Sequence of chain 1.B:
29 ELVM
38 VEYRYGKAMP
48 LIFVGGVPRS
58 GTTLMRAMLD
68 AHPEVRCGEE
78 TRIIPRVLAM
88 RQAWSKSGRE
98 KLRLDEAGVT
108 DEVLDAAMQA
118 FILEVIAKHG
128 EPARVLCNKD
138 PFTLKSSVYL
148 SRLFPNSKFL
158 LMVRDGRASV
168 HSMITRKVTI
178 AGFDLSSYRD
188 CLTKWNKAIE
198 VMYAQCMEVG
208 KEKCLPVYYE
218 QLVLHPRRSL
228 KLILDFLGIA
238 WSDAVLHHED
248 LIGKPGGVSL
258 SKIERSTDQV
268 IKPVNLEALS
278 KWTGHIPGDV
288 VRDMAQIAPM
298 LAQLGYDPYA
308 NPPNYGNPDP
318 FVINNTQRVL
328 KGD

Binding-site contacts:
Ligand atom CE2 contacts residue GLU77 of chain 1.A at 3.4 Å.
Ligand atom CB contacts residue PHE139 of chain 1.A at 3.5 Å (hydrophobic).
Ligand atom O contacts residue ARG79 of chain 1.A at 3.0 Å (salt-bridge).
Ligand atom OD2 contacts residue ILE177 of chain 1.A at 3.1 Å.
Ligand atom C contacts residue LYS142 of chain 1.A at 3.5 Å.
Ligand atom CE2 contacts residue ARG83 of chain 1.A at 3.5 Å.
Ligand atom OE1 contacts residue ALA178 of chain 1.A at 3.2 Å.
Ligand atom OD1 contacts residue ALA178 of chain 1.A at 3.3 Å (h-bond).
Ligand atom OD1 contacts residue ARG262 of chain 1.A at 3.4 Å.
Ligand atom OE2 contacts residue ARG79 of chain 1.A at 3.2 Å (salt-bridge).
Ligand atom CD1 contacts residue GLU97 of chain 1.B at 3.4 Å.
Ligand atom N contacts residue THR176 of chain 1.A at 3.0 Å (h-bond).
Ligand atom OD2 contacts residue THR176 of chain 1.A at 3.0 Å (h-bond).
Ligand atom CZ contacts residue GLU77 of chain 1.A at 3.4 Å.
Ligand atom O contacts residue ALA178 of chain 1.A at 2.8 Å (h-bond).
Ligand atom OE1 contacts residue GLU97 of chain 1.B at 3.2 Å (salt-bridge).
Ligand atom CG contacts residue ALA178 of chain 1.A at 3.2 Å (hydrophobic).
Ligand atom CZ contacts residue ARG100 of chain 1.B at 3.4 Å.
Ligand atom OH contacts residue GLU77 of chain 1.A at 2.5 Å (salt-bridge).
Ligand atom CE2 contacts residue PRO138 of chain 1.A at 3.5 Å (hydrophobic).
Ligand atom O contacts residue PHE139 of chain 1.A at 3.5 Å.
Ligand atom OD1 contacts residue ARG100 of chain 1.B at 2.8 Å (salt-bridge).
Ligand atom OE1 contacts residue ARG83 of chain 1.A at 2.5 Å (salt-bridge).
Ligand atom CZ contacts residue ARG83 of chain 1.A at 3.5 Å.
Ligand atom O contacts residue ALA178 of chain 1.A at 3.5 Å.
Ligand atom CE1 contacts residue PRO55 of chain 1.A at 3.5 Å (hydrophobic).
Ligand atom OD2 contacts residue ALA178 of chain 1.A at 2.5 Å (h-bond).
Ligand atom O contacts residue ARG79 of chain 1.A at 2.8 Å (salt-bridge).
Ligand atom OD2 contacts residue ARG262 of chain 1.A at 3.3 Å (salt-bridge).
Ligand atom CB contacts residue THR176 of chain 1.A at 3.3 Å.
Ligand atom OD2 contacts residue VAL175 of chain 1.A at 3.4 Å.
Ligand atom CD1 contacts residue ALA86 of chain 1.A at 3.5 Å (hydrophobic).
Ligand atom CA contacts residue THR176 of chain 1.A at 3.6 Å.
Ligand atom N contacts residue THR176 of chain 1.A at 3.0 Å (h-bond).
Ligand atom CB contacts residue THR176 of chain 1.A at 3.4 Å.
Ligand atom O contacts residue ILE177 of chain 1.A at 3.5 Å.
Ligand atom OXT contacts residue LYS142 of chain 1.A at 2.6 Å (salt-bridge).
Ligand atom CD contacts residue GLU97 of chain 1.B at 3.3 Å.
Ligand atom CA contacts residue THR176 of chain 1.A at 3.3 Å.
Ligand atom OE2 contacts residue GLU97 of chain 1.B at 2.7 Å (salt-bridge).

This protein binds this small molecule.
Small molecule (SMILES): N[C@@H](CCC(=O)O)C(=O)N[C@@H](CC(=O)O)C(=O)N[C@@H](Cc1ccccc1)C(=O)N[C@@H](CCC(=O)O)C(=O)N[C@@H](CC(=O)O)C(=O)N[C@@H](Cc1ccc(O)cc1)C(=O)N[C@@H](CCC(=O)O)C(=O)N[C@@H](Cc1ccccc1)C(=O)N[C@@H](CC(=O)O)C(=O)O

Sequence of chain 1.A:
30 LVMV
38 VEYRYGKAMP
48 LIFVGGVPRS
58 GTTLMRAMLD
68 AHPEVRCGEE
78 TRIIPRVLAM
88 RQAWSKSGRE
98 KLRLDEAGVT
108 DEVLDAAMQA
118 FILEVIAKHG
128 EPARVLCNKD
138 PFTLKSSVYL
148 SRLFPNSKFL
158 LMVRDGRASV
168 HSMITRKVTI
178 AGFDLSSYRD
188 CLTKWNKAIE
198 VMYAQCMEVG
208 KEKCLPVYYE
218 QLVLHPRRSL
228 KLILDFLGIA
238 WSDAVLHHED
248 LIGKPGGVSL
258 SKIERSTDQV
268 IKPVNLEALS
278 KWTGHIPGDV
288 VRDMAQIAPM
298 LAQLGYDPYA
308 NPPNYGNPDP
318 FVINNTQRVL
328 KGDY